The small molecule below binds the protein below.
Small molecule (SMILES): CC(C)C[C@H](NC(=O)[C@@H]1CC(=O)NCCCCCCOC(=O)N[C@@H](C(C)C)C(=O)N1)[C@@H](O)C[C@@H](C)C(=O)N[C@H](C(=O)NCc1ccccc1)C(C)C

Binding-site contacts:
Ligand atom C51 contacts residue TYR202 of chain 1.A at 3.6 Å (hydrophobic).
Ligand atom C24 contacts residue ASN237 of chain 1.A at 3.0 Å.
Ligand atom O21 contacts residue GLN77 of chain 1.A at 3.1 Å (h-bond).
Ligand atom O22 contacts residue THR235 of chain 1.A at 3.6 Å.
Ligand atom C22 contacts residue THR235 of chain 1.A at 3.4 Å.
Ligand atom C44 contacts residue SER39 of chain 1.A at 3.5 Å.
Ligand atom C25 contacts residue ASN237 of chain 1.A at 3.1 Å.
Ligand atom N4 contacts residue TYR75 of chain 1.A at 3.5 Å.
Ligand atom N1 contacts residue GLN77 of chain 1.A at 2.6 Å.
Ligand atom O31 contacts residue THR235 of chain 1.A at 3.6 Å.
Ligand atom N4 contacts residue GLY38 of chain 1.A at 3.6 Å.
Ligand atom C37 contacts residue TYR75 of chain 1.A at 3.1 Å (hydrophobic).
Ligand atom C24 contacts residue THR236 of chain 1.A at 3.3 Å.
Ligand atom O31 contacts residue ASP232 of chain 1.A at 3.3 Å (salt-bridge).
Ligand atom C25 contacts residue THR236 of chain 1.A at 3.5 Å.
Ligand atom C27 contacts residue ASN237 of chain 1.A at 3.4 Å.
Ligand atom N22 contacts residue THR236 of chain 1.A at 3.4 Å (h-bond).
Ligand atom O21 contacts residue THR76 of chain 1.A at 3.4 Å.
Ligand atom N3 contacts residue GLY234 of chain 1.A at 3.4 Å (h-bond).
Ligand atom O12 contacts residue GLN77 of chain 1.A at 2.5 Å (h-bond).
Ligand atom C43 contacts residue ILE130 of chain 1.A at 3.5 Å (hydrophobic).
Ligand atom N22 contacts residue THR235 of chain 1.A at 3.1 Å.
Ligand atom N21 contacts residue GLN77 of chain 1.A at 3.5 Å.
Ligand atom C30 contacts residue TYR75 of chain 1.A at 3.5 Å (hydrophobic).
Ligand atom O32 contacts residue TYR75 of chain 1.A at 3.6 Å.
Ligand atom O22 contacts residue ARG239 of chain 1.A at 2.6 Å (salt-bridge).
Ligand atom C35 contacts residue GLN77 of chain 1.A at 3.6 Å.
Ligand atom O32 contacts residue THR76 of chain 1.A at 3.0 Å (h-bond).
Ligand atom O4 contacts residue TYR202 of chain 1.A at 2.4 Å (h-bond).
Ligand atom C24 contacts residue THR235 of chain 1.A at 3.2 Å.
Ligand atom C11 contacts residue GLN77 of chain 1.A at 3.5 Å.
Ligand atom C36 contacts residue TRP119 of chain 1.A at 3.7 Å (hydrophobic).
Ligand atom O31 contacts residue ASP36 of chain 1.A at 3.7 Å.
Ligand atom C44 contacts residue TYR75 of chain 1.A at 3.3 Å (hydrophobic).
Ligand atom C39 contacts residue THR76 of chain 1.A at 3.5 Å.
Ligand atom C26 contacts residue ASN237 of chain 1.A at 3.2 Å.
Ligand atom C16 contacts residue GLN77 of chain 1.A at 3.4 Å.
Ligand atom O31 contacts residue GLY234 of chain 1.A at 3.2 Å (h-bond).
Ligand atom C45 contacts residue TYR202 of chain 1.A at 3.2 Å (hydrophobic).
Ligand atom C23 contacts residue THR235 of chain 1.A at 3.3 Å.

Sequence of chain 1.A:
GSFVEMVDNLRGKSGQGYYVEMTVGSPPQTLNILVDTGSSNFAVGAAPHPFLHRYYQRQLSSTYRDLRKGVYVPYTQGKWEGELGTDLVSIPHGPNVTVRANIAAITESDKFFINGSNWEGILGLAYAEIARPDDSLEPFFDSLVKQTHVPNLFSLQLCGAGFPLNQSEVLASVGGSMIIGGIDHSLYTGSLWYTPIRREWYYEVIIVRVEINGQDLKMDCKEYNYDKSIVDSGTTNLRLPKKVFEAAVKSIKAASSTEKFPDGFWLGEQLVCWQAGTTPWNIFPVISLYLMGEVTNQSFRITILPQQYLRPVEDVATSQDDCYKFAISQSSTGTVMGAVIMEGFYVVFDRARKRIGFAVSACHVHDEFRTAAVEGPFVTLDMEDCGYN